Sequence of chain 1.B:
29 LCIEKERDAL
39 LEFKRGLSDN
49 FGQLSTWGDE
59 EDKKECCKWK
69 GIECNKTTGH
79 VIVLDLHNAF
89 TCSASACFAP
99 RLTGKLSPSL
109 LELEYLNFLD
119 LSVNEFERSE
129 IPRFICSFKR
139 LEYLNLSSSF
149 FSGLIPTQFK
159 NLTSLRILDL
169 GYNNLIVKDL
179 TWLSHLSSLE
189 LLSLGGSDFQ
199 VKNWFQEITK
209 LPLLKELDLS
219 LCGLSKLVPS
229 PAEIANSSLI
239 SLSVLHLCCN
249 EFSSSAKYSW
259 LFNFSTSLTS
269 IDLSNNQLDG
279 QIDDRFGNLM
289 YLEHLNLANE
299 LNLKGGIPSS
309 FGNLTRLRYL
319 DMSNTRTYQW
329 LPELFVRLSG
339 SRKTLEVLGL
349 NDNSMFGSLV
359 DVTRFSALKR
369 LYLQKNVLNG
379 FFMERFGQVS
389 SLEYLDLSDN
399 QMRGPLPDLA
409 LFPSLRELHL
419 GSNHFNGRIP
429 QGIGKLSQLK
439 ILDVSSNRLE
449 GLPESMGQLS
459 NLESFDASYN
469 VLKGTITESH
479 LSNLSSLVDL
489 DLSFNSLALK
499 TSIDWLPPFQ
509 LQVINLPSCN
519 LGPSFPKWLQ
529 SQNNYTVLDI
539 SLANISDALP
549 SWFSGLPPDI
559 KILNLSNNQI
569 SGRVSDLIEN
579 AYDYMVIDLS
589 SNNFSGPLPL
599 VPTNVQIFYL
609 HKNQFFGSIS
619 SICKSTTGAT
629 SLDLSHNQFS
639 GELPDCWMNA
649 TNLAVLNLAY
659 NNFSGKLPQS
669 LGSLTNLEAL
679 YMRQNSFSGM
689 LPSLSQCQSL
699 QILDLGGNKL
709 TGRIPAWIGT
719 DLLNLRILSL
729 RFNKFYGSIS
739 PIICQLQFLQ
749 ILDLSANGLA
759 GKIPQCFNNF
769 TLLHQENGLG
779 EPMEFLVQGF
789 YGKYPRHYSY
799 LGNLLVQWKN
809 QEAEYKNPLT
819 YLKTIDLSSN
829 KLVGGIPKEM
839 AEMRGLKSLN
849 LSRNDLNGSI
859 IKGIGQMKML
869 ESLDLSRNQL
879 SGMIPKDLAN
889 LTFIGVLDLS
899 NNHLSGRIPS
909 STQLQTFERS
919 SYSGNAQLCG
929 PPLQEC

Binding-site contacts:
Ligand atom C7 contacts residue ASN888 of chain 1.B at 3.9 Å.
Ligand atom C5 contacts residue ASN888 of chain 1.B at 3.7 Å.
Ligand atom O6 contacts residue ASN888 of chain 1.B at 4.4 Å.
Ligand atom C1 contacts residue ASN888 of chain 1.B at 1.4 Å.
Ligand atom C3 contacts residue ASN888 of chain 1.B at 3.8 Å.
Ligand atom O7 contacts residue ASN888 of chain 1.B at 4.5 Å.
Ligand atom C4 contacts residue ASN888 of chain 1.B at 4.3 Å.
Ligand atom C2 contacts residue ASN888 of chain 1.B at 2.5 Å.
Ligand atom O5 contacts residue ASN888 of chain 1.B at 2.4 Å (h-bond).
Ligand atom N2 contacts residue ASN888 of chain 1.B at 2.9 Å (h-bond).

This small molecule binds to this protein.
Small molecule (SMILES): CC(=O)N[C@@H]1[C@@H](O)[C@H](O)[C@@H](CO)O[C@H]1O